Sequence of chain 1.C:
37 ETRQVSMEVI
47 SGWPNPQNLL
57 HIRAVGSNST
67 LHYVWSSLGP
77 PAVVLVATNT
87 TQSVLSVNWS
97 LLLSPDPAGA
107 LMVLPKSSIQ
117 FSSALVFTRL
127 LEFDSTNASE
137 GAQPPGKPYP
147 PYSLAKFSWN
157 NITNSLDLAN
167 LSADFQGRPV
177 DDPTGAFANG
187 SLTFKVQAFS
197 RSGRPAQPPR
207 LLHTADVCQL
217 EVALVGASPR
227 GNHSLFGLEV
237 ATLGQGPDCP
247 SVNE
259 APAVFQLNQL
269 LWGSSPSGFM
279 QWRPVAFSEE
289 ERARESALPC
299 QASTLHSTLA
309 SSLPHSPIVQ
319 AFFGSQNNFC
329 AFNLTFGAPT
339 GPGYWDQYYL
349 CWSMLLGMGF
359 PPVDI

Binding-site contacts:
Ligand atom C7 contacts residue ASN94 of chain 1.C at 3.4 Å.
Ligand atom O5 contacts residue LEU97 of chain 1.C at 4.2 Å.
Ligand atom C5 contacts residue ASN94 of chain 1.C at 3.6 Å.
Ligand atom O5 contacts residue ASN94 of chain 1.C at 2.2 Å (h-bond).
Ligand atom O6 contacts residue LEU97 of chain 1.C at 4.1 Å.
Ligand atom O7 contacts residue ASN94 of chain 1.C at 3.7 Å.
Ligand atom C2 contacts residue ASN94 of chain 1.C at 3.2 Å.
Ligand atom C4 contacts residue ASN94 of chain 1.C at 4.5 Å.
Ligand atom N2 contacts residue ASN94 of chain 1.C at 3.0 Å (h-bond).
Ligand atom C6 contacts residue ASN94 of chain 1.C at 4.3 Å.
Ligand atom C3 contacts residue ASN94 of chain 1.C at 4.3 Å.
Ligand atom C8 contacts residue ASN94 of chain 1.C at 3.9 Å.
Ligand atom C1 contacts residue ASN94 of chain 1.C at 2.3 Å.

A small-molecule ligand and the protein it binds are described below.
Small molecule (SMILES): CC(=O)N[C@@H]1[C@@H](O)[C@H](O)[C@@H](CO)O[C@H]1O